Sequence of chain 1.C:
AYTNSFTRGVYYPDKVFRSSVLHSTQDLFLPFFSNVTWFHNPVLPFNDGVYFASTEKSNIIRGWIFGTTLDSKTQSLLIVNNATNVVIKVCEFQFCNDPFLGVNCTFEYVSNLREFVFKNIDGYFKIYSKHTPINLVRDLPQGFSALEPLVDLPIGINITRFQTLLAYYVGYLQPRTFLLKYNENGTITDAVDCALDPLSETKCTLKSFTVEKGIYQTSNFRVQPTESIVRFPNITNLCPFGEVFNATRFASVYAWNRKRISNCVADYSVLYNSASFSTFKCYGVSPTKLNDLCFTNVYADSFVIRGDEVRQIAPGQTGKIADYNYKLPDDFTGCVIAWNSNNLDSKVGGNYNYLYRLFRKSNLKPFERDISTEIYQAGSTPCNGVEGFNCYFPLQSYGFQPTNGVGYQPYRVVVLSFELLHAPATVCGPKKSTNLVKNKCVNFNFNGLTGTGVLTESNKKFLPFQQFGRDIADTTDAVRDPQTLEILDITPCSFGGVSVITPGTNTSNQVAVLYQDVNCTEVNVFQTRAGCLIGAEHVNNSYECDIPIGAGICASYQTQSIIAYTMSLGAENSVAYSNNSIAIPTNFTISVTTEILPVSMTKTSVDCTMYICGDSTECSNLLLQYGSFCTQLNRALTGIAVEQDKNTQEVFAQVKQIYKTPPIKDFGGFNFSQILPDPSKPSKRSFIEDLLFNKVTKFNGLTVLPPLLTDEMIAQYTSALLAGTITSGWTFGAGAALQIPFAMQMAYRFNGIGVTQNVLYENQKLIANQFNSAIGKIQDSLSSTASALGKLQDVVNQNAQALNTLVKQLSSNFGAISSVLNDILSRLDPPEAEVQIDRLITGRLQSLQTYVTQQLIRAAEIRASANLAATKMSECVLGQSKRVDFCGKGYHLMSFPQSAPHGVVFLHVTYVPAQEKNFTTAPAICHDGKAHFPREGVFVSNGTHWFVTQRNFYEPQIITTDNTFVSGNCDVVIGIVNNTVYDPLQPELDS

Sequence of chain 1.B:
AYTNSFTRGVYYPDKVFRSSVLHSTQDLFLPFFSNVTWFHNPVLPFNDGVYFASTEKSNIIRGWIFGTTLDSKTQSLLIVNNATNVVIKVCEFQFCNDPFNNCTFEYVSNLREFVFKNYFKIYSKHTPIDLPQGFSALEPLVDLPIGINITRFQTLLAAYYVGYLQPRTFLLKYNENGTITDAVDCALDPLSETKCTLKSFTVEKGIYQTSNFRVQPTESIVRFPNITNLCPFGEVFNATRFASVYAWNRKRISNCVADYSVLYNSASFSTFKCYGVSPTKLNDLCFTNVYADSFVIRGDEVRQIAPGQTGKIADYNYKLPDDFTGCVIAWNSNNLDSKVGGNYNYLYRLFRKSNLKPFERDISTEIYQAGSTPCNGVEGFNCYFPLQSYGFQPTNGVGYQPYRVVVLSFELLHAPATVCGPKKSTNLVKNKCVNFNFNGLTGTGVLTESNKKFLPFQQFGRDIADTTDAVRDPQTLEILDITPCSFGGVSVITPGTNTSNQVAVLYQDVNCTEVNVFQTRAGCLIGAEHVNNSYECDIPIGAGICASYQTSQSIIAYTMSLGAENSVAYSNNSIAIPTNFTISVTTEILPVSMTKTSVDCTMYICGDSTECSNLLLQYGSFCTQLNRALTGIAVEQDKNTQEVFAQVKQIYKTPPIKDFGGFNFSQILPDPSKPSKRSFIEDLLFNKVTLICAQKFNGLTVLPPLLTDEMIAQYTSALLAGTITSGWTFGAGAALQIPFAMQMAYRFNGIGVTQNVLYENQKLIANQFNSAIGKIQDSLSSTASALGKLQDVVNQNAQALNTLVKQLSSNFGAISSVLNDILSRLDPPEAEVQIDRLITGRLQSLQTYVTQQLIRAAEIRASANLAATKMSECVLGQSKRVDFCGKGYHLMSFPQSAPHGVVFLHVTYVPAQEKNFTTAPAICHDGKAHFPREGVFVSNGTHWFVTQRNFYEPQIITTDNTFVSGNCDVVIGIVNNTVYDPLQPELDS

A small-molecule ligand and the protein it binds are described below.
Small molecule (SMILES): CC(=O)N[C@@H]1[C@@H](O)[C@H](O)[C@@H](CO)O[C@H]1O

Binding-site contacts:
Ligand atom C8 contacts residue ASN1074 of chain 1.B at 4.4 Å.
Ligand atom N2 contacts residue ASN1074 of chain 1.B at 2.9 Å (h-bond).
Ligand atom C5 contacts residue ASN1074 of chain 1.B at 3.7 Å.
Ligand atom C8 contacts residue LYS1073 of chain 1.B at 4.3 Å.
Ligand atom C2 contacts residue ASN1074 of chain 1.B at 2.5 Å.
Ligand atom C3 contacts residue ASN1074 of chain 1.B at 3.8 Å.
Ligand atom C7 contacts residue ASN1074 of chain 1.B at 4.0 Å.
Ligand atom O5 contacts residue ASN1074 of chain 1.B at 2.4 Å (h-bond).
Ligand atom C8 contacts residue GLU1072 of chain 1.B at 3.2 Å.
Ligand atom O6 contacts residue ALA706 of chain 1.B at 3.3 Å.
Ligand atom C5 contacts residue ALA706 of chain 1.B at 3.8 Å (hydrophobic).
Ligand atom C1 contacts residue ASN1074 of chain 1.B at 1.4 Å.
Ligand atom C6 contacts residue ALA706 of chain 1.B at 4.1 Å (hydrophobic).
Ligand atom O5 contacts residue ALA706 of chain 1.B at 4.5 Å.
Ligand atom C4 contacts residue ASN1074 of chain 1.B at 4.2 Å.
Ligand atom C1 contacts residue GLN895 of chain 1.C at 4.4 Å.